This protein binds this small molecule.
Small molecule (SMILES): CC(=O)N[C@@H]1[C@@H](O)[C@H](O)[C@@H](CO)O[C@H]1O

Binding-site contacts:
Ligand atom C5 contacts residue ASN212 of chain 51.H at 3.7 Å.
Ligand atom N2 contacts residue ASN212 of chain 51.H at 2.9 Å (h-bond).
Ligand atom C1 contacts residue ASN212 of chain 51.H at 1.4 Å.
Ligand atom C2 contacts residue ASN212 of chain 51.H at 2.5 Å.
Ligand atom O6 contacts residue ASN212 of chain 51.H at 4.3 Å.
Ligand atom C7 contacts residue ASN212 of chain 51.H at 4.0 Å.
Ligand atom N2 contacts residue ILE211 of chain 51.H at 4.5 Å.
Ligand atom C3 contacts residue ASN212 of chain 51.H at 3.8 Å.
Ligand atom C4 contacts residue ASN212 of chain 51.H at 4.2 Å.
Ligand atom C1 contacts residue ILE211 of chain 51.H at 4.3 Å (hydrophobic).
Ligand atom O5 contacts residue ASN212 of chain 51.H at 2.4 Å (h-bond).

Sequence of chain 51.H:
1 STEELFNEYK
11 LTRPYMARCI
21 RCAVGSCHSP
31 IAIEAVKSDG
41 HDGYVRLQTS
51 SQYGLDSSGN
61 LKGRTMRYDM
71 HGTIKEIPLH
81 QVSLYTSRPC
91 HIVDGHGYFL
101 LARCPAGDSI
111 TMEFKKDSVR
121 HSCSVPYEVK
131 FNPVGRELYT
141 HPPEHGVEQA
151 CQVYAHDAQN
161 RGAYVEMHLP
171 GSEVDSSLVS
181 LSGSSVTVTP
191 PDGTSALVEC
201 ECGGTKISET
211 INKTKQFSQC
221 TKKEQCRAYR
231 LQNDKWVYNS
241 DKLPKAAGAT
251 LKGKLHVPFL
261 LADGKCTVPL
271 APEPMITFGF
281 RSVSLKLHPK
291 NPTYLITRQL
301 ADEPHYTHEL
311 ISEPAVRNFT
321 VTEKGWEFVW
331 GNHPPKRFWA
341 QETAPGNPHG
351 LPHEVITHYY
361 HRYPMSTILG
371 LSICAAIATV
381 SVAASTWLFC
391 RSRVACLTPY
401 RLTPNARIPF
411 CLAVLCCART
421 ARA